Sequence of chain 4.A:
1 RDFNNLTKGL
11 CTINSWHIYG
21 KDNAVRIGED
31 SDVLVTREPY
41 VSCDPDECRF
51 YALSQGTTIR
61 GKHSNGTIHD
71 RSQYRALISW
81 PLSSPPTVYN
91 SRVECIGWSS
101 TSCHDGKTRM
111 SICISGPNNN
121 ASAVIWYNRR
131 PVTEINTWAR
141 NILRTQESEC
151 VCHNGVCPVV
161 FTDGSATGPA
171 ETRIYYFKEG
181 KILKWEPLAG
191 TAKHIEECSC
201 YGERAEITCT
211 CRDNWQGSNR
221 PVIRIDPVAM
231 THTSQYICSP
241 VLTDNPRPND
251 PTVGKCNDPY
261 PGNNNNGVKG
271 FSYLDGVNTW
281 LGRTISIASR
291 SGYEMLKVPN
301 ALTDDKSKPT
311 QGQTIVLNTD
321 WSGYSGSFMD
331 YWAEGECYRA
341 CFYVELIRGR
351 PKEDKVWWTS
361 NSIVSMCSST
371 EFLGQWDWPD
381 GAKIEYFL

Binding-site contacts:
Ligand atom C2 contacts residue PRO309 of chain 4.A at 4.4 Å (hydrophobic).
Ligand atom C3 contacts residue BMA3 of chain 1.G at 3.0 Å.
Ligand atom C2 contacts residue THR310 of chain 4.A at 4.1 Å.
Ligand atom C6 contacts residue BMA3 of chain 1.G at 4.1 Å.
Ligand atom O4 contacts residue BMA3 of chain 1.G at 2.4 Å (h-bond).
Ligand atom C4 contacts residue BMA3 of chain 1.G at 3.0 Å.
Ligand atom C3 contacts residue PRO309 of chain 4.A at 4.3 Å (hydrophobic).
Ligand atom C3 contacts residue THR310 of chain 4.A at 4.0 Å.
Ligand atom O5 contacts residue BMA3 of chain 1.G at 4.4 Å.
Ligand atom O3 contacts residue PRO309 of chain 4.A at 4.1 Å.
Ligand atom O3 contacts residue BMA3 of chain 1.G at 3.4 Å.
Ligand atom C1 contacts residue THR310 of chain 4.A at 3.9 Å.
Ligand atom C2 contacts residue BMA3 of chain 1.G at 4.2 Å.
Ligand atom C1 contacts residue BMA3 of chain 1.G at 4.5 Å.
Ligand atom C5 contacts residue BMA3 of chain 1.G at 3.3 Å.
Ligand atom C5 contacts residue THR310 of chain 4.A at 4.5 Å.

The protein below binds the small molecule below.
Small molecule (SMILES): OC[C@H]1O[C@H](O)[C@@H](O)[C@@H](O)[C@@H]1O